The small molecule below binds the protein below.
Small molecule (SMILES): CCCCCCC(O)O

Binding-site contacts:
Ligand atom C5 contacts residue SER114 of chain 1.C at 3.2 Å.
Ligand atom C10 contacts residue TRP192 of chain 1.C at 4.2 Å (hydrophobic).
Ligand atom C8 contacts residue LEU38 of chain 1.C at 3.7 Å (hydrophobic).
Ligand atom C5 contacts residue TRP192 of chain 1.C at 3.9 Å (hydrophobic).
Ligand atom O4 contacts residue TRP115 of chain 1.C at 4.0 Å.
Ligand atom C4 contacts residue LEU38 of chain 1.C at 3.9 Å (hydrophobic).
Ligand atom C7 contacts residue TRP192 of chain 1.C at 4.1 Å (hydrophobic).
Ligand atom O4 contacts residue SER114 of chain 1.C at 2.4 Å (h-bond).
Ligand atom C8 contacts residue PHE176 of chain 1.C at 3.7 Å (hydrophobic).
Ligand atom C7 contacts residue PHE176 of chain 1.C at 4.3 Å (hydrophobic).
Ligand atom O3 contacts residue GLY37 of chain 1.C at 3.8 Å.
Ligand atom O3 contacts residue SER114 of chain 1.C at 2.4 Å (h-bond).
Ligand atom O4 contacts residue PHE176 of chain 1.C at 4.2 Å.
Ligand atom O4 contacts residue LEU38 of chain 1.C at 4.2 Å.
Ligand atom C7 contacts residue LEU38 of chain 1.C at 2.9 Å (hydrophobic).
Ligand atom O3 contacts residue TRP115 of chain 1.C at 3.4 Å (h-bond).
Ligand atom O3 contacts residue LEU38 of chain 1.C at 2.8 Å (h-bond).
Ligand atom C5 contacts residue HIS285 of chain 1.C at 4.4 Å.
Ligand atom C8 contacts residue TRP192 of chain 1.C at 3.6 Å (hydrophobic).
Ligand atom C4 contacts residue SER114 of chain 1.C at 1.7 Å.
Ligand atom C9 contacts residue TRP192 of chain 1.C at 3.3 Å (hydrophobic).
Ligand atom C4 contacts residue TRP115 of chain 1.C at 3.9 Å (hydrophobic).
Ligand atom C4 contacts residue HIS285 of chain 1.C at 4.0 Å.
Ligand atom C6 contacts residue SER114 of chain 1.C at 4.3 Å.
Ligand atom C6 contacts residue PHE176 of chain 1.C at 3.9 Å (hydrophobic).
Ligand atom C5 contacts residue LEU38 of chain 1.C at 3.6 Å (hydrophobic).
Ligand atom C6 contacts residue LEU38 of chain 1.C at 2.9 Å (hydrophobic).

Sequence of chain 1.C:
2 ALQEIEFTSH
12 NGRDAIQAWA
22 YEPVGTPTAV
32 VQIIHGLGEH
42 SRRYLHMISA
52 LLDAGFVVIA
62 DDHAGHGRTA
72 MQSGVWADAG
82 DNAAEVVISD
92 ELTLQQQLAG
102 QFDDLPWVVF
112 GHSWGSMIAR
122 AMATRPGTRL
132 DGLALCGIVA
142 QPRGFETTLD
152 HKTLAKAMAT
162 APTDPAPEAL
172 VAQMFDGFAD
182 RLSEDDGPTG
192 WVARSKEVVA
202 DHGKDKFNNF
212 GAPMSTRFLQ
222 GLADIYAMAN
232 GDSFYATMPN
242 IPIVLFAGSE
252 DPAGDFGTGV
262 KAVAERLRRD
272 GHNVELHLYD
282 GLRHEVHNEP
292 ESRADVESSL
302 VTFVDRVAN